Sequence of chain 1.A:
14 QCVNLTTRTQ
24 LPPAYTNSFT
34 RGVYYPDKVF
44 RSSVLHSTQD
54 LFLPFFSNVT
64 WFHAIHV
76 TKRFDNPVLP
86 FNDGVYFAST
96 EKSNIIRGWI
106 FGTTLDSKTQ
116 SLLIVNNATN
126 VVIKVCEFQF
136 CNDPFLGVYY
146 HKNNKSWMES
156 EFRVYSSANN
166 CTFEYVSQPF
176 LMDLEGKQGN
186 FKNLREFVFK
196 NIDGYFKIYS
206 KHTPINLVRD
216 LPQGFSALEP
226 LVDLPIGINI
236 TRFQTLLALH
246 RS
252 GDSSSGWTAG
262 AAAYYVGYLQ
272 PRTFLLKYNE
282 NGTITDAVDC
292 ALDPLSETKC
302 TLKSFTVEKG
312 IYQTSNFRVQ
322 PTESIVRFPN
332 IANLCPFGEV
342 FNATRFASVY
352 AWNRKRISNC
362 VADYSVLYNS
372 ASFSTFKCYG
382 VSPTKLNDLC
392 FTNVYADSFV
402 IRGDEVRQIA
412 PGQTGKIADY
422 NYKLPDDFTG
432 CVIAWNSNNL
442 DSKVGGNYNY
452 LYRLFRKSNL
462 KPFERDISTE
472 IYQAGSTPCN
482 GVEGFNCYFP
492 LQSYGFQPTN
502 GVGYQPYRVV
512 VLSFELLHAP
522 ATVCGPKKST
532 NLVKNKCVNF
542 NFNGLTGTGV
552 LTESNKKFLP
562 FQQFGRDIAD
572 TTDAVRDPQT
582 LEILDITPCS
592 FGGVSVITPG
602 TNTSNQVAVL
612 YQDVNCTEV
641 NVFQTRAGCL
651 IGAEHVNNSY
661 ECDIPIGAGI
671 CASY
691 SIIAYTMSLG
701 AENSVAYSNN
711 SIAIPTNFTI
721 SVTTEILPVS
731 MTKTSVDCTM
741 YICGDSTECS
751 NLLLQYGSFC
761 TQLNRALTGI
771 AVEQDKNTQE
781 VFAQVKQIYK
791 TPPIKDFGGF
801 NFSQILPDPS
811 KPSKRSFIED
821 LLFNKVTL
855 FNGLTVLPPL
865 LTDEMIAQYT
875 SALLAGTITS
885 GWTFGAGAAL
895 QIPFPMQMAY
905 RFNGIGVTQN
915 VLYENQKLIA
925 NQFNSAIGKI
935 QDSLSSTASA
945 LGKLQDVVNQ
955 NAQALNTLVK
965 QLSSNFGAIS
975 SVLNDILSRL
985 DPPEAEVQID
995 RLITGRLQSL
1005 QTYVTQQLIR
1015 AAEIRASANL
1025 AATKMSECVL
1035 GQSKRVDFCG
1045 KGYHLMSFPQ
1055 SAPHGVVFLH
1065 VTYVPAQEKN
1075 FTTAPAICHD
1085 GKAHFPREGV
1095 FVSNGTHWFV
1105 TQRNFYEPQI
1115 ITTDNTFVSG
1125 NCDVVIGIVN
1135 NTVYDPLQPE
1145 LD

A protein and the small-molecule ligand that binds it are described below.
Small molecule (SMILES): CC(=O)N[C@H]1[C@H](O[C@H]2[C@H](O)[C@@H](NC(C)=O)CO[C@@H]2CO)O[C@H](CO)[C@@H](O)[C@@H]1O

Binding-site contacts:
Ligand atom C5 contacts residue ASN137 of chain 1.A at 3.5 Å.
Ligand atom C4 contacts residue ASN17 of chain 1.A at 4.2 Å.
Ligand atom N2 contacts residue ASN17 of chain 1.A at 2.9 Å (h-bond).
Ligand atom O7 contacts residue VAL16 of chain 1.A at 3.9 Å.
Ligand atom C1 contacts residue ASN17 of chain 1.A at 1.4 Å.
Ligand atom O7 contacts residue ASN17 of chain 1.A at 4.0 Å.
Ligand atom C7 contacts residue CYS15 of chain 1.A at 4.1 Å (hydrophobic).
Ligand atom C6 contacts residue ASN137 of chain 1.A at 3.9 Å.
Ligand atom O6 contacts residue ASN137 of chain 1.A at 3.7 Å.
Ligand atom C8 contacts residue ASN17 of chain 1.A at 3.7 Å.
Ligand atom C1 contacts residue ASN137 of chain 1.A at 3.8 Å.
Ligand atom O5 contacts residue ASN17 of chain 1.A at 2.4 Å (h-bond).
Ligand atom C2 contacts residue ASN17 of chain 1.A at 2.5 Å.
Ligand atom C7 contacts residue ASN17 of chain 1.A at 3.5 Å.
Ligand atom O5 contacts residue ASN137 of chain 1.A at 3.5 Å (h-bond).
Ligand atom C5 contacts residue ASN17 of chain 1.A at 3.7 Å.
Ligand atom O7 contacts residue CYS15 of chain 1.A at 2.9 Å (h-bond).
Ligand atom C3 contacts residue ASN17 of chain 1.A at 3.8 Å.